A small-molecule ligand and the protein it binds are described below.
Small molecule (SMILES): c1nc(NC2CCCCC2)c2nc[nH]c2n1

Binding-site contacts:
Ligand atom C7 contacts residue ILE40 of chain 1.B at 4.2 Å (hydrophobic).
Ligand atom N6 contacts residue LEU116 of chain 1.B at 3.9 Å.
Ligand atom C1 contacts residue LEU116 of chain 1.B at 3.9 Å (hydrophobic).
Ligand atom C5 contacts residue LEU165 of chain 1.B at 4.0 Å (hydrophobic).
Ligand atom C14 contacts residue LYS123 of chain 1.B at 3.7 Å.
Ligand atom N6 contacts residue MET117 of chain 1.B at 3.1 Å (h-bond).
Ligand atom C14 contacts residue GLU118 of chain 1.B at 4.3 Å.
Ligand atom C1 contacts residue ASP115 of chain 1.B at 2.9 Å.
Ligand atom C15 contacts residue ASP120 of chain 1.B at 4.1 Å.
Ligand atom C16 contacts residue ASP120 of chain 1.B at 3.2 Å.
Ligand atom C16 contacts residue LYS123 of chain 1.B at 3.7 Å.
Ligand atom C15 contacts residue GLU118 of chain 1.B at 4.0 Å.
Ligand atom N11 contacts residue ILE40 of chain 1.B at 4.1 Å.
Ligand atom C4 contacts residue LYS63 of chain 1.B at 4.3 Å.
Ligand atom C4 contacts residue LEU165 of chain 1.B at 3.7 Å (hydrophobic).
Ligand atom N2 contacts residue GLN114 of chain 1.B at 4.1 Å.
Ligand atom C9 contacts residue VAL48 of chain 1.B at 4.1 Å (hydrophobic).
Ligand atom C15 contacts residue THR119 of chain 1.B at 3.6 Å.
Ligand atom N6 contacts residue ASP115 of chain 1.B at 3.9 Å.
Ligand atom C13 contacts residue GLU118 of chain 1.B at 4.2 Å.
Ligand atom N10 contacts residue LYS63 of chain 1.B at 3.5 Å.
Ligand atom N11 contacts residue MET117 of chain 1.B at 3.8 Å.
Ligand atom C1 contacts residue MET117 of chain 1.B at 3.3 Å (hydrophobic).
Ligand atom C4 contacts residue ALA61 of chain 1.B at 4.0 Å (hydrophobic).
Ligand atom N2 contacts residue LEU165 of chain 1.B at 3.3 Å.
Ligand atom C5 contacts residue ALA61 of chain 1.B at 4.2 Å (hydrophobic).
Ligand atom N6 contacts residue ALA61 of chain 1.B at 3.9 Å.
Ligand atom C1 contacts residue ALA61 of chain 1.B at 3.6 Å (hydrophobic).
Ligand atom C15 contacts residue LYS123 of chain 1.B at 3.6 Å.
Ligand atom N2 contacts residue ASP115 of chain 1.B at 3.7 Å.
Ligand atom N10 contacts residue LEU165 of chain 1.B at 4.3 Å.
Ligand atom N2 contacts residue ALA61 of chain 1.B at 3.6 Å.
Ligand atom C9 contacts residue LYS63 of chain 1.B at 4.3 Å.
Ligand atom C17 contacts residue THR119 of chain 1.B at 4.0 Å.
Ligand atom C16 contacts residue THR119 of chain 1.B at 3.9 Å.
Ligand atom N10 contacts residue VAL48 of chain 1.B at 4.4 Å.
Ligand atom N8 contacts residue ILE40 of chain 1.B at 4.3 Å.
Ligand atom N6 contacts residue LEU165 of chain 1.B at 3.9 Å.
Ligand atom C17 contacts residue ASP120 of chain 1.B at 4.0 Å.
Ligand atom C1 contacts residue LEU165 of chain 1.B at 3.5 Å (hydrophobic).

Sequence of chain 1.B:
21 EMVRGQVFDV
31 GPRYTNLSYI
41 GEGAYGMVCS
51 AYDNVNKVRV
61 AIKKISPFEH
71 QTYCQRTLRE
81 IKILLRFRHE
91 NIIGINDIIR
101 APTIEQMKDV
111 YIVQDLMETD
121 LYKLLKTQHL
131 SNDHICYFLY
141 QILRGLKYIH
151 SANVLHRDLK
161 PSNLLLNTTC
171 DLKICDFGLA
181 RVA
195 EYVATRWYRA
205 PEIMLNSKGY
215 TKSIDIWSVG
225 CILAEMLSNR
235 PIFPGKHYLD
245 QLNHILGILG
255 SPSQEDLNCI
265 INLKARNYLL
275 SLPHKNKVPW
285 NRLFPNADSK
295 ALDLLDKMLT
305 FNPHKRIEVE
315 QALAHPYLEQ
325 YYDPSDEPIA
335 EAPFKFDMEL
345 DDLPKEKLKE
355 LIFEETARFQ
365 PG